The small molecule below binds the protein below.
Small molecule (SMILES): CC(=O)N[C@@H]1[C@@H](O)[C@H](O)[C@@H](CO)O[C@H]1O

Sequence of chain 1.K:
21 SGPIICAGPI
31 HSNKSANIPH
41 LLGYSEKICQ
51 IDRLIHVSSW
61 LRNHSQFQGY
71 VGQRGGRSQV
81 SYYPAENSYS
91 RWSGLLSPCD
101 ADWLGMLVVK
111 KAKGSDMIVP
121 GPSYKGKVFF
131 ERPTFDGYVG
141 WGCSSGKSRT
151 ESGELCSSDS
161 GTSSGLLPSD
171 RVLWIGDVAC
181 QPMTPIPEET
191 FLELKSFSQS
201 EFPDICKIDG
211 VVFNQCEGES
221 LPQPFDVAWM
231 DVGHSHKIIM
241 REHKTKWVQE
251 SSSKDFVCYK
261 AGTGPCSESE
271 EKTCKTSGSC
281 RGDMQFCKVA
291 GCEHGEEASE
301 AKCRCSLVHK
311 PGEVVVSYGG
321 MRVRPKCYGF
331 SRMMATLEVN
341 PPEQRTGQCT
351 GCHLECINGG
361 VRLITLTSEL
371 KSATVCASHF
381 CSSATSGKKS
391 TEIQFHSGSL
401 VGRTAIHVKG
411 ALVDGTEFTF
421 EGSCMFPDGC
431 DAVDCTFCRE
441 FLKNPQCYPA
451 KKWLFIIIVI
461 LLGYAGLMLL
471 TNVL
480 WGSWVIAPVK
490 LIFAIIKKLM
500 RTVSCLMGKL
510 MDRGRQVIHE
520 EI

Binding-site contacts:
Ligand atom N2 contacts residue ASN63 of chain 1.K at 2.9 Å (h-bond).
Ligand atom C4 contacts residue ASN63 of chain 1.K at 4.2 Å.
Ligand atom O7 contacts residue TRP60 of chain 1.K at 4.2 Å.
Ligand atom C7 contacts residue HIS64 of chain 1.K at 4.1 Å.
Ligand atom O7 contacts residue HIS64 of chain 1.K at 3.1 Å.
Ligand atom C6 contacts residue SER59 of chain 1.K at 4.3 Å.
Ligand atom C5 contacts residue ASN63 of chain 1.K at 3.7 Å.
Ligand atom C1 contacts residue ASN63 of chain 1.K at 1.4 Å.
Ligand atom N2 contacts residue HIS64 of chain 1.K at 4.2 Å.
Ligand atom C3 contacts residue ASN63 of chain 1.K at 3.8 Å.
Ligand atom O5 contacts residue SER59 of chain 1.K at 4.0 Å.
Ligand atom C6 contacts residue TRP103 of chain 1.K at 4.1 Å (hydrophobic).
Ligand atom C7 contacts residue ASN63 of chain 1.K at 3.7 Å.
Ligand atom O5 contacts residue ASN63 of chain 1.K at 2.4 Å (h-bond).
Ligand atom C1 contacts residue SER59 of chain 1.K at 3.8 Å.
Ligand atom O4 contacts residue TRP103 of chain 1.K at 3.2 Å.
Ligand atom O7 contacts residue ASN63 of chain 1.K at 4.2 Å.
Ligand atom C5 contacts residue TRP103 of chain 1.K at 4.2 Å (hydrophobic).
Ligand atom C5 contacts residue SER59 of chain 1.K at 3.7 Å.
Ligand atom C2 contacts residue ASN63 of chain 1.K at 2.5 Å.
Ligand atom C8 contacts residue ASN63 of chain 1.K at 4.0 Å.
Ligand atom C4 contacts residue TRP103 of chain 1.K at 4.1 Å (hydrophobic).